Binding-site contacts:
Ligand atom C3 contacts residue ASN252 of chain 1.A at 3.5 Å.
Ligand atom C5 contacts residue ASN252 of chain 1.A at 3.7 Å.
Ligand atom O6 contacts residue SER255 of chain 1.A at 4.4 Å.
Ligand atom C6 contacts residue SER230 of chain 1.A at 3.5 Å.
Ligand atom C6 contacts residue SER254 of chain 1.A at 3.4 Å.
Ligand atom N2 contacts residue TYR272 of chain 1.A at 3.7 Å.
Ligand atom O7 contacts residue ASN252 of chain 1.A at 3.7 Å.
Ligand atom C2 contacts residue ASN252 of chain 1.A at 2.1 Å.
Ligand atom C5 contacts residue SER254 of chain 1.A at 3.2 Å.
Ligand atom C1 contacts residue SER254 of chain 1.A at 3.3 Å.
Ligand atom C8 contacts residue ASN252 of chain 1.A at 4.4 Å.
Ligand atom C5 contacts residue SER230 of chain 1.A at 4.1 Å.
Ligand atom O5 contacts residue ASN252 of chain 1.A at 2.4 Å (h-bond).
Ligand atom O3 contacts residue ASN252 of chain 1.A at 4.5 Å.
Ligand atom C1 contacts residue ASN252 of chain 1.A at 1.4 Å.
Ligand atom C7 contacts residue TYR272 of chain 1.A at 4.1 Å (hydrophobic).
Ligand atom C4 contacts residue ASN252 of chain 1.A at 4.1 Å.
Ligand atom O5 contacts residue SER230 of chain 1.A at 3.4 Å (h-bond).
Ligand atom O5 contacts residue SER254 of chain 1.A at 2.8 Å (h-bond).
Ligand atom O6 contacts residue SER230 of chain 1.A at 3.8 Å.
Ligand atom C7 contacts residue ASN252 of chain 1.A at 3.4 Å.
Ligand atom C8 contacts residue TYR272 of chain 1.A at 3.4 Å (hydrophobic).
Ligand atom N2 contacts residue ASN252 of chain 1.A at 2.6 Å (h-bond).

The protein below binds the small molecule below.
Small molecule (SMILES): CC(=O)N[C@H]1[C@H](O[C@H]2[C@H](O)[C@@H](NC(C)=O)CO[C@@H]2CO)O[C@H](CO)[C@@H](O)[C@@H]1O

Sequence of chain 1.A:
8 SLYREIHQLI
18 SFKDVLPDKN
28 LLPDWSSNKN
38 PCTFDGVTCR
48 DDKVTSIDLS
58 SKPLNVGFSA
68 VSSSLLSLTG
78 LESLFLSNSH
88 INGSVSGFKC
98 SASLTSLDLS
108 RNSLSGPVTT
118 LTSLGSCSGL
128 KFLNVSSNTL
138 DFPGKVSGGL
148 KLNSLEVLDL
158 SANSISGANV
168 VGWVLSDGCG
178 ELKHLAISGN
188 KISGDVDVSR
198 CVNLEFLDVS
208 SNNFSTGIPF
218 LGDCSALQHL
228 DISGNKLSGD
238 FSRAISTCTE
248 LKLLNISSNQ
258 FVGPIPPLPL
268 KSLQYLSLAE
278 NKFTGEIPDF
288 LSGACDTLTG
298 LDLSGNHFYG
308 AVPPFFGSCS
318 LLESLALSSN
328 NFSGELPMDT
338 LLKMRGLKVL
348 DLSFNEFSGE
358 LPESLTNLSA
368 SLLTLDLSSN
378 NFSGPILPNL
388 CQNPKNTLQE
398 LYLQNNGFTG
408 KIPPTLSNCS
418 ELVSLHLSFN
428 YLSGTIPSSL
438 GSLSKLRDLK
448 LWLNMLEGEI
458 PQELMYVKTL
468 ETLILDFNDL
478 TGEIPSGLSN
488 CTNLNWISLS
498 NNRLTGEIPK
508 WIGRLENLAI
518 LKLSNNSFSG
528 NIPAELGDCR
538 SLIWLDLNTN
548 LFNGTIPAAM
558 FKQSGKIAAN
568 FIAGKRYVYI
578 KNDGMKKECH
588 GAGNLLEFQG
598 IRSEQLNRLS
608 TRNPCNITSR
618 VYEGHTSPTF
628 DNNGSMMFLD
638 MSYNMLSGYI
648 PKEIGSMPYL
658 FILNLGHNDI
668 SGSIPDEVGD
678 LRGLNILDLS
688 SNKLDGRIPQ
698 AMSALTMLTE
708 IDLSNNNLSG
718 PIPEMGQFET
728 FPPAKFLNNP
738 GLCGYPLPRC